Binding-site contacts:
Ligand atom C23 contacts residue ASP226 of chain 2.A at 3.4 Å.
Ligand atom C38 contacts residue ILE305 of chain 2.A at 3.6 Å (hydrophobic).
Ligand atom C16 contacts residue SER230 of chain 2.A at 3.5 Å.
Ligand atom C35 contacts residue ILE137 of chain 2.A at 3.5 Å (hydrophobic).
Ligand atom C35 contacts residue ARG82 of chain 2.A at 3.6 Å.
Ligand atom C18 contacts residue TYR20 of chain 2.A at 3.5 Å (hydrophobic).
Ligand atom C37 contacts residue LEU224 of chain 2.A at 3.7 Å (hydrophobic).
Ligand atom C18 contacts residue THR227 of chain 2.A at 3.2 Å.
Ligand atom O17 contacts residue TYR20 of chain 2.A at 3.6 Å (h-bond).
Ligand atom C18 contacts residue TYR162 of chain 2.A at 3.6 Å (hydrophobic).
Ligand atom C4 contacts residue GLY228 of chain 2.A at 3.6 Å.
Ligand atom C16 contacts residue THR18 of chain 2.A at 3.1 Å.
Ligand atom O39 contacts residue THR85 of chain 2.A at 2.7 Å (h-bond).
Ligand atom C1 contacts residue THR85 of chain 2.A at 3.6 Å.
Ligand atom C6 contacts residue THR85 of chain 2.A at 3.5 Å.
Ligand atom C11 contacts residue ALA122 of chain 2.A at 3.7 Å (hydrophobic).
Ligand atom N33 contacts residue GLN135 of chain 2.A at 3.6 Å.
Ligand atom O24 contacts residue ASP38 of chain 2.A at 2.6 Å (salt-bridge).
Ligand atom O24 contacts residue GLY40 of chain 2.A at 3.1 Å.
Ligand atom C25 contacts residue GLY40 of chain 2.A at 3.5 Å.
Ligand atom N27 contacts residue GLY40 of chain 2.A at 3.1 Å (h-bond).
Ligand atom N22 contacts residue ASP226 of chain 2.A at 2.8 Å (salt-bridge).
Ligand atom O28 contacts residue TYR83 of chain 2.A at 3.6 Å.
Ligand atom O28 contacts residue SER84 of chain 2.A at 3.3 Å (h-bond).
Ligand atom C15 contacts residue GLY228 of chain 2.A at 3.1 Å.
Ligand atom C34 contacts residue ARG82 of chain 2.A at 3.4 Å.
Ligand atom C21 contacts residue ASP38 of chain 2.A at 3.6 Å.
Ligand atom C19 contacts residue ASP38 of chain 2.A at 3.3 Å.
Ligand atom C30 contacts residue ARG82 of chain 2.A at 3.6 Å.
Ligand atom O24 contacts residue SER41 of chain 2.A at 3.5 Å (h-bond).
Ligand atom O36 contacts residue GLN135 of chain 2.A at 3.4 Å (h-bond).
Ligand atom C7 contacts residue PHE124 of chain 2.A at 3.6 Å (hydrophobic).
Ligand atom N22 contacts residue GLY228 of chain 2.A at 3.0 Å (h-bond).
Ligand atom C38 contacts residue ASP226 of chain 2.A at 3.4 Å.
Ligand atom C31 contacts residue ARG82 of chain 2.A at 3.6 Å.
Ligand atom C30 contacts residue TYR83 of chain 2.A at 3.6 Å (hydrophobic).
Ligand atom C15 contacts residue SER230 of chain 2.A at 3.7 Å.
Ligand atom N22 contacts residue ASP38 of chain 2.A at 2.9 Å (salt-bridge).
Ligand atom C12 contacts residue PHE124 of chain 2.A at 3.6 Å (hydrophobic).
Ligand atom C14 contacts residue THR18 of chain 2.A at 3.5 Å.

A small-molecule ligand and the protein it binds are described below.
Small molecule (SMILES): COCCCOc1ccccc1N1CCN(C[C@H](N)[C@@H](O)C[C@H](C(=O)NCC(C)(C)C(N)=O)C(C)C)CC1=O

Sequence of chain 2.A:
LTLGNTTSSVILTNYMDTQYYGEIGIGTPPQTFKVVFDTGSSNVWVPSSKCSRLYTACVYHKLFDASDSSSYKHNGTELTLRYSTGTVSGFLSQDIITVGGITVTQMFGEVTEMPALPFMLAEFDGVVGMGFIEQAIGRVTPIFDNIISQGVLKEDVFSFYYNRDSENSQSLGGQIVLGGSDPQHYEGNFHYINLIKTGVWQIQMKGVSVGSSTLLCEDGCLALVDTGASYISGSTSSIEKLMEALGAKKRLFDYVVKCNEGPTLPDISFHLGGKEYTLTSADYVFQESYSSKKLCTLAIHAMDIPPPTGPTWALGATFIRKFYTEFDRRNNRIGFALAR